Sequence of chain 1.A:
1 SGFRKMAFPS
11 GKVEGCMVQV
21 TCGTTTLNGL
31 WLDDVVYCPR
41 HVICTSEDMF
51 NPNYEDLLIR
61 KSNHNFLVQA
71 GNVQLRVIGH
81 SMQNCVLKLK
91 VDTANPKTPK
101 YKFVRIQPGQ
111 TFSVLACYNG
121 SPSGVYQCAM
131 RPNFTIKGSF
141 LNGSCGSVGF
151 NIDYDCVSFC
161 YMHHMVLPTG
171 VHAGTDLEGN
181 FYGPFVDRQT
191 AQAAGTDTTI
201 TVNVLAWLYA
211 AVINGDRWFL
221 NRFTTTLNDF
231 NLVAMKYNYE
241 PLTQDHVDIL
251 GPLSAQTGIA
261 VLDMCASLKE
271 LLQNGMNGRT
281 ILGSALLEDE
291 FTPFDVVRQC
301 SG

Binding-site contacts:
Ligand atom C6A contacts residue MET49 of chain 1.A at 3.4 Å (hydrophobic).
Ligand atom C6A contacts residue 7YY1 of chain 1.C at 4.3 Å.
Ligand atom C2A contacts residue 7YY1 of chain 1.C at 3.7 Å.
Ligand atom N1A contacts residue MET49 of chain 1.A at 3.9 Å.
Ligand atom C5 contacts residue SER46 of chain 1.A at 3.2 Å.
Ligand atom CM4 contacts residue GLN189 of chain 1.A at 4.2 Å.
Ligand atom C5A contacts residue GLN189 of chain 1.A at 3.7 Å.
Ligand atom C4 contacts residue SER46 of chain 1.A at 3.2 Å.
Ligand atom O1 contacts residue SER46 of chain 1.A at 3.3 Å (h-bond).
Ligand atom N1A contacts residue 7YY1 of chain 1.C at 3.3 Å.
Ligand atom C7 contacts residue GLU47 of chain 1.A at 3.9 Å.
Ligand atom C6 contacts residue SER46 of chain 1.A at 3.8 Å.
Ligand atom N3 contacts residue SER46 of chain 1.A at 3.5 Å (h-bond).
Ligand atom C7A contacts residue SER46 of chain 1.A at 4.3 Å.
Ligand atom CM2 contacts residue 7YY1 of chain 1.C at 3.3 Å.
Ligand atom C2 contacts residue SER46 of chain 1.A at 3.7 Å.
Ligand atom C7 contacts residue SER46 of chain 1.A at 3.3 Å.
Ligand atom S1 contacts residue SER46 of chain 1.A at 3.5 Å (h-bond).
Ligand atom C7A contacts residue GLN189 of chain 1.A at 3.4 Å.
Ligand atom CM4 contacts residue SER46 of chain 1.A at 3.0 Å.
Ligand atom C6A contacts residue GLN189 of chain 1.A at 3.8 Å.
Ligand atom C5A contacts residue MET49 of chain 1.A at 4.5 Å (hydrophobic).
Ligand atom C4A contacts residue GLN189 of chain 1.A at 4.3 Å.
Ligand atom CM2 contacts residue ASN142 of chain 1.A at 4.0 Å.

This small molecule binds to this protein.
Small molecule (SMILES): Cc1ncc(C[n+]2csc(CCO)c2C)c(N)n1